A small-molecule ligand and the protein it binds are described below.
Small molecule (SMILES): CC(=O)N[C@@H]1[C@@H](O)[C@H](O)[C@@H](CO)O[C@H]1O

Sequence of chain 7.C:
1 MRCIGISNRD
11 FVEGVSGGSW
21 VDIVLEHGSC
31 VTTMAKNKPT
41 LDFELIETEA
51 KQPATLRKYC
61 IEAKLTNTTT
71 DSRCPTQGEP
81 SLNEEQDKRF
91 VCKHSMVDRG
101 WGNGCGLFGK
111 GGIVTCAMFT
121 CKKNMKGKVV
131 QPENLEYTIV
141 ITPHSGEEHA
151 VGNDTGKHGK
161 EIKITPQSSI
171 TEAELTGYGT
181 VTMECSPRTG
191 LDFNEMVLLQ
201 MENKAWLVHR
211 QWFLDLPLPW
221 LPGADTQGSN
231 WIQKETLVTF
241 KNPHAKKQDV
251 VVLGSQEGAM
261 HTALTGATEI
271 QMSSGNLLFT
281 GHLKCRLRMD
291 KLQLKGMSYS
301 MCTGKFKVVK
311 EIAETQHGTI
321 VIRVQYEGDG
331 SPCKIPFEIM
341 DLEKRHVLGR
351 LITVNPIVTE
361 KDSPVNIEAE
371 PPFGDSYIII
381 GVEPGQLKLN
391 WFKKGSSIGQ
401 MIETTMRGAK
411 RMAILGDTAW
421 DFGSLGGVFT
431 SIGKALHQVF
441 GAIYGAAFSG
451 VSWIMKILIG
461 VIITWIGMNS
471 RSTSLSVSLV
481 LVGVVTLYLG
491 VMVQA

Binding-site contacts:
Ligand atom C5 contacts residue GLN65 of chain 7.I at 3.7 Å.
Ligand atom O6 contacts residue GLN65 of chain 7.I at 2.5 Å (h-bond).
Ligand atom C6 contacts residue GLN65 of chain 7.I at 3.5 Å.
Ligand atom C3 contacts residue GLN65 of chain 7.I at 4.0 Å.
Ligand atom O5 contacts residue GLN65 of chain 7.I at 3.7 Å.
Ligand atom C7 contacts residue PHE90 of chain 7.C at 4.4 Å (hydrophobic).
Ligand atom O6 contacts residue TYR60 of chain 7.I at 4.2 Å.
Ligand atom C4 contacts residue GLN65 of chain 7.I at 3.3 Å.
Ligand atom C1 contacts residue ASN67 of chain 7.C at 1.4 Å.
Ligand atom O5 contacts residue ASN67 of chain 7.C at 2.4 Å (h-bond).
Ligand atom O6 contacts residue ASN67 of chain 7.C at 4.0 Å.
Ligand atom N2 contacts residue ASN67 of chain 7.C at 2.9 Å (h-bond).
Ligand atom C8 contacts residue PHE90 of chain 7.C at 3.7 Å (hydrophobic).
Ligand atom O7 contacts residue ASN67 of chain 7.C at 4.1 Å.
Ligand atom C3 contacts residue ASN67 of chain 7.C at 3.8 Å.
Ligand atom O4 contacts residue ASP66 of chain 7.I at 2.7 Å (salt-bridge).
Ligand atom C7 contacts residue ASN67 of chain 7.C at 3.7 Å.
Ligand atom C4 contacts residue ASN67 of chain 7.C at 4.3 Å.
Ligand atom C4 contacts residue ASP66 of chain 7.I at 4.0 Å.
Ligand atom C2 contacts residue GLN65 of chain 7.I at 4.4 Å.
Ligand atom C5 contacts residue ASN67 of chain 7.C at 3.7 Å.
Ligand atom O4 contacts residue GLN65 of chain 7.I at 3.6 Å.
Ligand atom O3 contacts residue GLN65 of chain 7.I at 3.6 Å.
Ligand atom C2 contacts residue ASN67 of chain 7.C at 2.4 Å.

Sequence of chain 7.I:
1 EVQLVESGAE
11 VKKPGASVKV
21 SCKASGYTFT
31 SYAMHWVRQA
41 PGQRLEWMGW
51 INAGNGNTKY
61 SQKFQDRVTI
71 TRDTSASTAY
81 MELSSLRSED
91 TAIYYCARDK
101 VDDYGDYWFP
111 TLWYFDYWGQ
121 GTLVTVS